Sequence of chain 1.C:
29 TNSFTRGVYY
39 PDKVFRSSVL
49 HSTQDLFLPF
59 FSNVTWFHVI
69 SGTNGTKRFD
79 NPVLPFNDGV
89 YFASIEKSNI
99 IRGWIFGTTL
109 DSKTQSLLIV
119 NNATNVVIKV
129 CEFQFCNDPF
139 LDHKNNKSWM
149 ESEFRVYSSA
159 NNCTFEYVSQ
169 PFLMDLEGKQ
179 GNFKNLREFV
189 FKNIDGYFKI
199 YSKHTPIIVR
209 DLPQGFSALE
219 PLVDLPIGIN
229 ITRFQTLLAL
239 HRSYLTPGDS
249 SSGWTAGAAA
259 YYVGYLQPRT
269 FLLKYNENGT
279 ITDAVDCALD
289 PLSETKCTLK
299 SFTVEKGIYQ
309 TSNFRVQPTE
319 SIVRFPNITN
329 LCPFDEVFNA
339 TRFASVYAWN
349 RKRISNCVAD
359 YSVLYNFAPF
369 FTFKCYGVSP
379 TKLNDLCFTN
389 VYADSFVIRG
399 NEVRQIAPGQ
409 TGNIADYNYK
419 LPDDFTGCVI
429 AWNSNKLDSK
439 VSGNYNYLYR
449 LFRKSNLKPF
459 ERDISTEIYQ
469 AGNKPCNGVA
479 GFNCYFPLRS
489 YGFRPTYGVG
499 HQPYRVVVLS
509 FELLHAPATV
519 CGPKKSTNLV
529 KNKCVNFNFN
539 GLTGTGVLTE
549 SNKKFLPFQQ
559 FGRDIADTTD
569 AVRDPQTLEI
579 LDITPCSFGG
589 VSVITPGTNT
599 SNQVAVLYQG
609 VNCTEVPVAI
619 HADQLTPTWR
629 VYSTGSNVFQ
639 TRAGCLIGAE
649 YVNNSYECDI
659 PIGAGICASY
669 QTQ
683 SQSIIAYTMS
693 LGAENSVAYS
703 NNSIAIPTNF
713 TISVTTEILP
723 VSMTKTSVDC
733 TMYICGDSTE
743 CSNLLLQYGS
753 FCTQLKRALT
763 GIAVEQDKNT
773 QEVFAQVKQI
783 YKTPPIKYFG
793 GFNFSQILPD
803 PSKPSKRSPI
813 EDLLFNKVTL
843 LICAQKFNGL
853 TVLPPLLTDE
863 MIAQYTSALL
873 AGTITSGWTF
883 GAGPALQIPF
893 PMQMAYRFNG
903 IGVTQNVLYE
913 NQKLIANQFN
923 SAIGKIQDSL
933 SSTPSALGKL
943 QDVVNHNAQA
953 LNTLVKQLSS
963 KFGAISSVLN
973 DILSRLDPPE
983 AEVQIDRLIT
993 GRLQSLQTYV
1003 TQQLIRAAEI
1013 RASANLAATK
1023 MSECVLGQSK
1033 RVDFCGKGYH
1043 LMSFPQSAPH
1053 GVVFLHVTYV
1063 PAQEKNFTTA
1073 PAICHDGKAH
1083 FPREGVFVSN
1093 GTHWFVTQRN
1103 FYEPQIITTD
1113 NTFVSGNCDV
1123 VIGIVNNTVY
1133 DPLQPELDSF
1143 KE

This small molecule binds to this protein.
Small molecule (SMILES): CC(=O)N[C@@H]1[C@@H](O)[C@H](O)[C@@H](CO)O[C@H]1O

Sequence of chain 1.B:
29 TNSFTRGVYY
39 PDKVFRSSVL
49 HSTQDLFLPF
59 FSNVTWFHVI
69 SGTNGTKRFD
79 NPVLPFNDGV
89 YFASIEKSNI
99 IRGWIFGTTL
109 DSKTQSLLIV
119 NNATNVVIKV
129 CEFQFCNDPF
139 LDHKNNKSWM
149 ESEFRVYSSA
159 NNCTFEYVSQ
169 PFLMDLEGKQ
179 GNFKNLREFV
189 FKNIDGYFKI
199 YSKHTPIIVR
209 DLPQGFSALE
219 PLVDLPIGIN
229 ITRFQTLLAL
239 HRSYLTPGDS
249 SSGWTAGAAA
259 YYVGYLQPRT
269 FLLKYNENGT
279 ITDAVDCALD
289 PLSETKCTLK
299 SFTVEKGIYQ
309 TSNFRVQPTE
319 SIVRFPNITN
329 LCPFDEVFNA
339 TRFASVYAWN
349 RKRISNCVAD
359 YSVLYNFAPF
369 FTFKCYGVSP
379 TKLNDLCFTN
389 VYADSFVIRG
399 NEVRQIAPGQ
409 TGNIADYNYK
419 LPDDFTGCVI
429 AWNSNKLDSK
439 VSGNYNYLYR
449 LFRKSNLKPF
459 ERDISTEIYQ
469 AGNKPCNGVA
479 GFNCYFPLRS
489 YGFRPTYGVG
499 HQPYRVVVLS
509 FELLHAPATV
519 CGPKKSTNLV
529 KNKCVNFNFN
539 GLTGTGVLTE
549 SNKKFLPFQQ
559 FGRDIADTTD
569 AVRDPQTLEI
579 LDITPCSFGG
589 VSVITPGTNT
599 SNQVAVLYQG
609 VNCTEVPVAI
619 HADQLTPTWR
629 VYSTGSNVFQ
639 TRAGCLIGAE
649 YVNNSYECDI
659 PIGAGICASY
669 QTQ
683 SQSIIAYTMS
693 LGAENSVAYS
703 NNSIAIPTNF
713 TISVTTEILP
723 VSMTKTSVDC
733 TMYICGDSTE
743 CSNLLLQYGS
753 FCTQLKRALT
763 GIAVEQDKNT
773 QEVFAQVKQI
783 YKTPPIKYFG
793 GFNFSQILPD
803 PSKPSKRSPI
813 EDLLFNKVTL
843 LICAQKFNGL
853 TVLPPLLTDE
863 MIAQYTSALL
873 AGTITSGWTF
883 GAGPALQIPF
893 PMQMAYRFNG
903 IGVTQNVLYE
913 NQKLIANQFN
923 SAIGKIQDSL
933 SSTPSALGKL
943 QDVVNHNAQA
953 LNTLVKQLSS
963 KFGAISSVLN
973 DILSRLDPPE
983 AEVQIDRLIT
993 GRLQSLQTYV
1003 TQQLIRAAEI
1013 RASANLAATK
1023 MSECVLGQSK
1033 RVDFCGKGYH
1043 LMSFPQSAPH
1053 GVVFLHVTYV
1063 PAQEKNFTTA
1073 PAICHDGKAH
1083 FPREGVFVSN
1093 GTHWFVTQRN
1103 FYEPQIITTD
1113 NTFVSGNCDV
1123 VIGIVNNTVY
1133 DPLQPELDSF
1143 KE

Binding-site contacts:
Ligand atom O6 contacts residue ILE788 of chain 1.C at 4.3 Å.
Ligand atom C6 contacts residue ILE788 of chain 1.C at 4.2 Å (hydrophobic).
Ligand atom C8 contacts residue ASN703 of chain 1.B at 4.2 Å.
Ligand atom O5 contacts residue ASN703 of chain 1.B at 2.3 Å (h-bond).
Ligand atom C3 contacts residue ASN703 of chain 1.B at 3.8 Å.
Ligand atom C1 contacts residue ASN703 of chain 1.B at 1.4 Å.
Ligand atom C2 contacts residue TYR790 of chain 1.C at 4.3 Å (hydrophobic).
Ligand atom C2 contacts residue ASN703 of chain 1.B at 2.5 Å.
Ligand atom C7 contacts residue ASN703 of chain 1.B at 3.8 Å.
Ligand atom O5 contacts residue TYR790 of chain 1.C at 4.4 Å.
Ligand atom N2 contacts residue ASN703 of chain 1.B at 3.0 Å (h-bond).
Ligand atom O6 contacts residue ASN703 of chain 1.B at 4.3 Å.
Ligand atom C4 contacts residue ASN703 of chain 1.B at 4.2 Å.
Ligand atom C5 contacts residue ASN703 of chain 1.B at 3.6 Å.